Binding-site contacts:
Ligand atom C1 contacts residue GLU165 of chain 1.A at 4.4 Å.
Ligand atom C8 contacts residue ASN25 of chain 1.A at 4.2 Å.
Ligand atom O7 contacts residue HIS23 of chain 1.A at 2.8 Å (h-bond).
Ligand atom C8 contacts residue GLU184 of chain 1.A at 3.6 Å.
Ligand atom C7 contacts residue ASN25 of chain 1.A at 3.1 Å.
Ligand atom C2 contacts residue ASN25 of chain 1.A at 2.4 Å.
Ligand atom C3 contacts residue GLU165 of chain 1.A at 3.8 Å.
Ligand atom C8 contacts residue GLU165 of chain 1.A at 3.4 Å.
Ligand atom C5 contacts residue ASN25 of chain 1.A at 3.6 Å.
Ligand atom N2 contacts residue GLU165 of chain 1.A at 3.0 Å (salt-bridge).
Ligand atom C7 contacts residue HIS23 of chain 1.A at 3.7 Å.
Ligand atom O3 contacts residue GLU165 of chain 1.A at 4.1 Å.
Ligand atom C8 contacts residue ARG164 of chain 1.A at 4.3 Å.
Ligand atom O7 contacts residue LEU186 of chain 1.A at 4.4 Å.
Ligand atom C2 contacts residue GLU165 of chain 1.A at 3.9 Å.
Ligand atom O7 contacts residue ALA24 of chain 1.A at 4.3 Å.
Ligand atom C8 contacts residue HIS23 of chain 1.A at 3.9 Å.
Ligand atom N2 contacts residue ASN25 of chain 1.A at 2.8 Å (h-bond).
Ligand atom C3 contacts residue ASN25 of chain 1.A at 3.8 Å.
Ligand atom C7 contacts residue ALA24 of chain 1.A at 4.1 Å (hydrophobic).
Ligand atom O7 contacts residue ASN25 of chain 1.A at 3.2 Å (h-bond).
Ligand atom C4 contacts residue ASN25 of chain 1.A at 4.1 Å.
Ligand atom C8 contacts residue ALA24 of chain 1.A at 3.3 Å (hydrophobic).
Ligand atom C7 contacts residue GLU165 of chain 1.A at 3.9 Å.
Ligand atom O5 contacts residue THR28 of chain 1.A at 3.9 Å.
Ligand atom C8 contacts residue LEU186 of chain 1.A at 4.0 Å (hydrophobic).
Ligand atom C1 contacts residue ASN25 of chain 1.A at 1.4 Å.
Ligand atom C6 contacts residue THR28 of chain 1.A at 4.5 Å.
Ligand atom O5 contacts residue ASN25 of chain 1.A at 2.4 Å (h-bond).

Sequence of chain 1.A:
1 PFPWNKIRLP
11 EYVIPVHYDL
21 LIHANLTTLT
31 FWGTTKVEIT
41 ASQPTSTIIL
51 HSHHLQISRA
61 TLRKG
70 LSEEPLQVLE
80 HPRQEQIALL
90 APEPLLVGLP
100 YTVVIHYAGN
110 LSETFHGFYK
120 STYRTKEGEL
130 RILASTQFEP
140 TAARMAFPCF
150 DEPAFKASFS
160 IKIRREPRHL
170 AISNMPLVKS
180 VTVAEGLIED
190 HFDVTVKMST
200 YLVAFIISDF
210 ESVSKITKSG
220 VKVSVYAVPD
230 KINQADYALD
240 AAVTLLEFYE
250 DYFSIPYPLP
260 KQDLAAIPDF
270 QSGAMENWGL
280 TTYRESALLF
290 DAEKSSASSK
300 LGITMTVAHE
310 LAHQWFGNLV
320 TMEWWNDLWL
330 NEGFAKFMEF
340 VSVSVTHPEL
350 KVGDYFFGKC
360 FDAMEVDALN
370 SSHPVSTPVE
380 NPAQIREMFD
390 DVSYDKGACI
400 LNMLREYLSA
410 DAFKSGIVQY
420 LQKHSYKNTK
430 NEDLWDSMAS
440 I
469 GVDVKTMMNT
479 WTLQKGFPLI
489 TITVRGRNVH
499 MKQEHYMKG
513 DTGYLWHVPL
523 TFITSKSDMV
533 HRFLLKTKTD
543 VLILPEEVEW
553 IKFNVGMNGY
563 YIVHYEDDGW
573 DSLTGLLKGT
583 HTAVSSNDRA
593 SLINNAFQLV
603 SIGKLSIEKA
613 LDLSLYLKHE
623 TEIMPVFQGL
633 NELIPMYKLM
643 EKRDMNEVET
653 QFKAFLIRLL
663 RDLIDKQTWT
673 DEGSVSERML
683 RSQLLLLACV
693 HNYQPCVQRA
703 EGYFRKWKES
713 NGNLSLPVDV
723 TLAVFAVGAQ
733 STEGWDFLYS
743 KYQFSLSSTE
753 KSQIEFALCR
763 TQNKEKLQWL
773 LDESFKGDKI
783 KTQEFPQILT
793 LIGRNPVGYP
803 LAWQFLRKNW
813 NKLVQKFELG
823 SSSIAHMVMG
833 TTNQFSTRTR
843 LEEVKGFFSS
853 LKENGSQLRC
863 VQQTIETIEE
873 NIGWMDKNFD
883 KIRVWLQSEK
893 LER

The protein below binds the small molecule below.
Small molecule (SMILES): CC(=O)N[C@H]1[C@H](O[C@H]2[C@H](O)[C@@H](NC(C)=O)CO[C@@H]2CO)O[C@H](CO)[C@@H](O)[C@@H]1O